Binding-site contacts:
Ligand atom C04 contacts residue LEU49 of chain 1.B at 3.7 Å (hydrophobic).
Ligand atom C26 contacts residue MET124 of chain 1.B at 3.4 Å (hydrophobic).
Ligand atom C25 contacts residue VAL121 of chain 1.B at 3.9 Å (hydrophobic).
Ligand atom C02 contacts residue LEU228 of chain 1.B at 3.9 Å (hydrophobic).
Ligand atom C24 contacts residue CYS233 of chain 1.B at 3.5 Å (hydrophobic).
Ligand atom O23 contacts residue HIS227 of chain 1.B at 3.4 Å.
Ligand atom C16 contacts residue LEU131 of chain 1.B at 3.6 Å (hydrophobic).
Ligand atom C12 contacts residue LEU94 of chain 1.B at 4.0 Å (hydrophobic).
Ligand atom C17 contacts residue MET124 of chain 1.B at 3.9 Å (hydrophobic).
Ligand atom O01 contacts residue LEU243 of chain 1.B at 3.2 Å.
Ligand atom C26 contacts residue MET46 of chain 1.B at 4.0 Å (hydrophobic).
Ligand atom O01 contacts residue THR50 of chain 1.B at 3.5 Å (h-bond).
Ligand atom O11 contacts residue GLU56 of chain 1.B at 2.6 Å (salt-bridge).
Ligand atom C17 contacts residue PHE128 of chain 1.B at 3.9 Å (hydrophobic).
Ligand atom C22 contacts residue MET124 of chain 1.B at 3.9 Å (hydrophobic).
Ligand atom C28 contacts residue LEU228 of chain 1.B at 3.8 Å (hydrophobic).
Ligand atom C22 contacts residue GLY123 of chain 1.B at 3.9 Å.
Ligand atom C10 contacts residue LEU90 of chain 1.B at 4.0 Å (hydrophobic).
Ligand atom C03 contacts residue THR50 of chain 1.B at 4.0 Å.
Ligand atom O11 contacts residue ARG97 of chain 1.B at 3.0 Å (salt-bridge).
Ligand atom C15 contacts residue PHE107 of chain 1.B at 3.6 Å (hydrophobic).
Ligand atom C24 contacts residue HIS227 of chain 1.B at 3.6 Å.
Ligand atom O23 contacts residue MET124 of chain 1.B at 3.9 Å.
Ligand atom O23 contacts residue GLY123 of chain 1.B at 3.5 Å (h-bond).
Ligand atom C19 contacts residue MET124 of chain 1.B at 3.9 Å (hydrophobic).
Ligand atom C10 contacts residue GLU56 of chain 1.B at 3.2 Å.
Ligand atom C13 contacts residue LEU90 of chain 1.B at 3.9 Å (hydrophobic).
Ligand atom C12 contacts residue LEU90 of chain 1.B at 3.2 Å (hydrophobic).
Ligand atom C21 contacts residue ILE127 of chain 1.B at 3.4 Å (hydrophobic).
Ligand atom C20 contacts residue ILE127 of chain 1.B at 3.7 Å (hydrophobic).
Ligand atom O23 contacts residue GLU122 of chain 1.B at 3.7 Å.
Ligand atom C24 contacts residue GLU122 of chain 1.B at 3.3 Å.
Ligand atom C09 contacts residue PHE107 of chain 1.B at 3.9 Å (hydrophobic).
Ligand atom C25 contacts residue MET124 of chain 1.B at 3.6 Å (hydrophobic).
Ligand atom C24 contacts residue VAL121 of chain 1.B at 3.8 Å (hydrophobic).
Ligand atom C09 contacts residue GLU56 of chain 1.B at 3.3 Å.
Ligand atom O11 contacts residue LEU90 of chain 1.B at 3.8 Å.
Ligand atom C29 contacts residue LEU228 of chain 1.B at 3.5 Å (hydrophobic).
Ligand atom C28 contacts residue LEU87 of chain 1.B at 3.7 Å (hydrophobic).
Ligand atom C21 contacts residue GLY123 of chain 1.B at 4.0 Å.

Sequence of chain 1.B:
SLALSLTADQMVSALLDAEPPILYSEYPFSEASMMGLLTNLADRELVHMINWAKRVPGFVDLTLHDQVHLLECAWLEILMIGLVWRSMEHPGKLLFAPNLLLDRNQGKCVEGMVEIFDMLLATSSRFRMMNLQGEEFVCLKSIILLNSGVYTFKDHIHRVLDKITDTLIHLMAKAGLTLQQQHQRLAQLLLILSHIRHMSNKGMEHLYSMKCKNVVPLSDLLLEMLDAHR

A small-molecule ligand and the protein it binds are described below.
Small molecule (SMILES): COc1ccc([C@H]2CCCC(=C(c3ccc(O)cc3)c3ccc(O)cc3)C2)cc1